Binding-site contacts:
Ligand atom C12 contacts residue THR118 of chain 1.A at 4.0 Å.
Ligand atom C22 contacts residue ALA63 of chain 1.A at 3.5 Å (hydrophobic).
Ligand atom C21 contacts residue THR118 of chain 1.A at 3.5 Å.
Ligand atom N8 contacts residue HIS119 of chain 1.A at 3.2 Å (h-bond).
Ligand atom C20 contacts residue ILE96 of chain 1.A at 3.9 Å (hydrophobic).
Ligand atom N10 contacts residue MET121 of chain 1.A at 3.0 Å (h-bond).
Ligand atom F25 contacts residue VAL117 of chain 1.A at 3.5 Å.
Ligand atom N4 contacts residue LEU179 of chain 1.A at 3.7 Å.
Ligand atom C17 contacts residue ALA123 of chain 1.A at 4.0 Å (hydrophobic).
Ligand atom C6 contacts residue ALA63 of chain 1.A at 3.5 Å (hydrophobic).
Ligand atom N8 contacts residue MET121 of chain 1.A at 2.7 Å (h-bond).
Ligand atom C13 contacts residue MET121 of chain 1.A at 3.9 Å (hydrophobic).
Ligand atom F25 contacts residue LEU98 of chain 1.A at 3.5 Å.
Ligand atom N7 contacts residue LEU120 of chain 1.A at 3.9 Å.
Ligand atom N7 contacts residue ALA63 of chain 1.A at 3.5 Å.
Ligand atom F25 contacts residue THR118 of chain 1.A at 3.7 Å.
Ligand atom C22 contacts residue LEU116 of chain 1.A at 3.3 Å (hydrophobic).
Ligand atom C22 contacts residue LYS65 of chain 1.A at 3.7 Å.
Ligand atom F24 contacts residue VAL50 of chain 1.A at 3.4 Å.
Ligand atom F24 contacts residue VAL64 of chain 1.A at 3.8 Å.
Ligand atom C6 contacts residue HIS119 of chain 1.A at 3.8 Å.
Ligand atom F25 contacts residue LEU116 of chain 1.A at 3.3 Å.
Ligand atom C17 contacts residue ASP124 of chain 1.A at 3.8 Å.
Ligand atom N8 contacts residue LEU120 of chain 1.A at 3.5 Å.
Ligand atom C18 contacts residue ALA123 of chain 1.A at 3.8 Å (hydrophobic).
Ligand atom N7 contacts residue THR118 of chain 1.A at 3.8 Å.
Ligand atom C21 contacts residue LEU116 of chain 1.A at 3.9 Å (hydrophobic).
Ligand atom N7 contacts residue MET121 of chain 1.A at 3.7 Å.
Ligand atom C22 contacts residue THR118 of chain 1.A at 3.5 Å.
Ligand atom C23 contacts residue LYS65 of chain 1.A at 3.5 Å.
Ligand atom C23 contacts residue THR118 of chain 1.A at 3.7 Å.
Ligand atom N7 contacts residue HIS119 of chain 1.A at 2.6 Å (h-bond).
Ligand atom N4 contacts residue THR118 of chain 1.A at 3.5 Å.
Ligand atom F24 contacts residue LYS65 of chain 1.A at 3.4 Å.
Ligand atom C20 contacts residue THR118 of chain 1.A at 3.8 Å.
Ligand atom N4 contacts residue ALA63 of chain 1.A at 3.6 Å.
Ligand atom C9 contacts residue MET121 of chain 1.A at 3.7 Å (hydrophobic).
Ligand atom C23 contacts residue ALA63 of chain 1.A at 3.9 Å (hydrophobic).
Ligand atom F24 contacts residue ALA63 of chain 1.A at 3.4 Å.
Ligand atom C3 contacts residue LEU179 of chain 1.A at 3.7 Å (hydrophobic).

Sequence of chain 1.A:
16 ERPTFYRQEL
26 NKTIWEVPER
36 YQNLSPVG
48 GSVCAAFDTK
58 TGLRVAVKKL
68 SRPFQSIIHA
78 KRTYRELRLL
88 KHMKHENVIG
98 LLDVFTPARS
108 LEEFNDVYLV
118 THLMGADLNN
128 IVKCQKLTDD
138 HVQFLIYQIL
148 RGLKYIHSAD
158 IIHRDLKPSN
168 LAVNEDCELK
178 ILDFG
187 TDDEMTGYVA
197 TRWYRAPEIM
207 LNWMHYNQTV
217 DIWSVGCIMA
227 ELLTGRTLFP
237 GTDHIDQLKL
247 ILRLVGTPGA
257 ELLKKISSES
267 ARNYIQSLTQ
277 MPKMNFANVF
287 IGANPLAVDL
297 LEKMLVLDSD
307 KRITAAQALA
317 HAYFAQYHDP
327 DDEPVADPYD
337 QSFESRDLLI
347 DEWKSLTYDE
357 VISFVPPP

A small-molecule ligand and the protein it binds are described below.
Small molecule (SMILES): Fc1ccc(Oc2ncc3c(NC4CCOCC4)n[nH]c3n2)c(F)c1